Sequence of chain 1.A:
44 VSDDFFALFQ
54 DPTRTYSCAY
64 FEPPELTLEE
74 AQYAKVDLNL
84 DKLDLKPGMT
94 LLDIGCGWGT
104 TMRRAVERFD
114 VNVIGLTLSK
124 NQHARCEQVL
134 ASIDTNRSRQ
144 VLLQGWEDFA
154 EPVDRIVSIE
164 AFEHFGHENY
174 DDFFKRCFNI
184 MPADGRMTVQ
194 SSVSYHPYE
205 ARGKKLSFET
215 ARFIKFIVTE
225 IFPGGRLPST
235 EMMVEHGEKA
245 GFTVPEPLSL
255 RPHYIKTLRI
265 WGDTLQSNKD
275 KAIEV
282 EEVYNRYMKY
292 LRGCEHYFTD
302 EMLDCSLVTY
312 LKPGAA

Binding-site contacts:
Ligand atom NAZ contacts residue TYR59 of chain 1.A at 3.5 Å (h-bond).
Ligand atom N1 contacts residue GLY148 of chain 1.A at 3.3 Å.
Ligand atom CAX contacts residue GLU163 of chain 1.A at 3.5 Å.
Ligand atom C6 contacts residue TRP149 of chain 1.A at 3.7 Å (hydrophobic).
Ligand atom O3' contacts residue GLY100 of chain 1.A at 3.4 Å (h-bond).
Ligand atom CBA contacts residue TYR59 of chain 1.A at 3.0 Å (hydrophobic).
Ligand atom CAS contacts residue SER195 of chain 1.A at 3.6 Å.
Ligand atom CAP contacts residue TYR258 of chain 1.A at 3.5 Å (hydrophobic).
Ligand atom C6 contacts residue PHE168 of chain 1.A at 3.8 Å (hydrophobic).
Ligand atom CBB contacts residue ILE162 of chain 1.A at 3.8 Å (hydrophobic).
Ligand atom CAX contacts residue HIS167 of chain 1.A at 3.8 Å.
Ligand atom N3 contacts residue GLY98 of chain 1.A at 3.5 Å (h-bond).
Ligand atom CAY contacts residue GLU163 of chain 1.A at 3.8 Å.
Ligand atom CAW contacts residue PHE226 of chain 1.A at 3.6 Å (hydrophobic).
Ligand atom CBB contacts residue TYR59 of chain 1.A at 3.3 Å (hydrophobic).
Ligand atom O3' contacts residue GLN125 of chain 1.A at 3.1 Å (h-bond).
Ligand atom CAT contacts residue ILE221 of chain 1.A at 3.5 Å (hydrophobic).
Ligand atom N7 contacts residue HIS167 of chain 1.A at 3.8 Å.
Ligand atom N6 contacts residue PHE168 of chain 1.A at 3.7 Å.
Ligand atom C5 contacts residue LEU121 of chain 1.A at 3.8 Å (hydrophobic).
Ligand atom CBA contacts residue GLU163 of chain 1.A at 3.4 Å.
Ligand atom O4' contacts residue GLY98 of chain 1.A at 3.4 Å.
Ligand atom C5' contacts residue GLU163 of chain 1.A at 3.6 Å.
Ligand atom CAP contacts residue SER195 of chain 1.A at 3.6 Å.
Ligand atom CBB contacts residue GLU163 of chain 1.A at 3.1 Å.
Ligand atom CAY contacts residue PHE226 of chain 1.A at 3.7 Å (hydrophobic).
Ligand atom CAP contacts residue PHE299 of chain 1.A at 3.6 Å (hydrophobic).
Ligand atom C5 contacts residue PHE168 of chain 1.A at 3.8 Å (hydrophobic).
Ligand atom CAV contacts residue GLU166 of chain 1.A at 3.6 Å.
Ligand atom N6 contacts residue TRP149 of chain 1.A at 3.3 Å.
Ligand atom C2 contacts residue GLY148 of chain 1.A at 3.8 Å.
Ligand atom C1' contacts residue GLY98 of chain 1.A at 3.5 Å.
Ligand atom O3' contacts residue THR120 of chain 1.A at 3.5 Å (h-bond).
Ligand atom O2' contacts residue THR120 of chain 1.A at 3.0 Å (h-bond).
Ligand atom NAZ contacts residue GLU163 of chain 1.A at 2.9 Å (salt-bridge).
Ligand atom N6 contacts residue GLU150 of chain 1.A at 3.2 Å (salt-bridge).
Ligand atom N1 contacts residue TRP149 of chain 1.A at 3.2 Å (h-bond).
Ligand atom O2' contacts residue LEU121 of chain 1.A at 3.0 Å (h-bond).
Ligand atom O4' contacts residue ALA164 of chain 1.A at 3.1 Å.
Ligand atom CAQ contacts residue TYR291 of chain 1.A at 2.9 Å (hydrophobic).

A small-molecule ligand and the protein it binds are described below.
Small molecule (SMILES): CCCCCCCCCCNCCSC[C@H]1O[C@@H](n2cnc3c(N)ncnc32)[C@H](O)[C@@H]1O